Sequence of chain 1.B:
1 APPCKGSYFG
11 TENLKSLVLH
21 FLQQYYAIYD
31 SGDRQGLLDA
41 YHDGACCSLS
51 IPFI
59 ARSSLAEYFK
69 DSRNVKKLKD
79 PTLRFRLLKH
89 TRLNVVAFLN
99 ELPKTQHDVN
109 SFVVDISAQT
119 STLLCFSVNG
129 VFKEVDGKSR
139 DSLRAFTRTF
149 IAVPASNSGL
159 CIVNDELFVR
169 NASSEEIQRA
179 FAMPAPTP

Binding-site contacts:
Ligand atom CA contacts residue THR118 of chain 1.B at 3.4 Å.
Ligand atom CE1 contacts residue THR120 of chain 1.B at 3.6 Å.
Ligand atom C contacts residue SER119 of chain 1.B at 3.5 Å.
Ligand atom N contacts residue GLN117 of chain 1.B at 4.2 Å.
Ligand atom CE1 contacts residue LEU121 of chain 1.B at 3.4 Å (hydrophobic).
Ligand atom CD1 contacts residue LEU121 of chain 1.B at 3.5 Å (hydrophobic).
Ligand atom CA contacts residue SER119 of chain 1.B at 3.8 Å.
Ligand atom CZ contacts residue VAL151 of chain 1.B at 3.2 Å (hydrophobic).
Ligand atom CE1 contacts residue PRO152 of chain 1.B at 3.5 Å (hydrophobic).
Ligand atom C contacts residue THR118 of chain 1.B at 3.8 Å.
Ligand atom N contacts residue PRO152 of chain 1.B at 3.5 Å.
Ligand atom CD1 contacts residue PRO152 of chain 1.B at 4.0 Å (hydrophobic).
Ligand atom CD1 contacts residue SER119 of chain 1.B at 4.0 Å.
Ligand atom CZ contacts residue PRO152 of chain 1.B at 3.0 Å (hydrophobic).
Ligand atom CE2 contacts residue VAL151 of chain 1.B at 4.0 Å (hydrophobic).
Ligand atom CB contacts residue THR118 of chain 1.B at 4.0 Å.
Ligand atom O contacts residue SER119 of chain 1.B at 2.9 Å.
Ligand atom O contacts residue SER119 of chain 1.B at 3.6 Å.
Ligand atom O contacts residue THR118 of chain 1.B at 3.7 Å.
Ligand atom CE1 contacts residue ALA150 of chain 1.B at 3.4 Å (hydrophobic).
Ligand atom N contacts residue SER119 of chain 1.B at 2.5 Å (h-bond).
Ligand atom C contacts residue GLN117 of chain 1.B at 3.4 Å.
Ligand atom N contacts residue GLN117 of chain 1.B at 4.0 Å.
Ligand atom C contacts residue SER119 of chain 1.B at 3.8 Å.
Ligand atom CD2 contacts residue PRO152 of chain 1.B at 4.1 Å (hydrophobic).
Ligand atom CA contacts residue SER119 of chain 1.B at 3.1 Å.
Ligand atom CD1 contacts residue THR118 of chain 1.B at 3.7 Å.
Ligand atom CB contacts residue GLN117 of chain 1.B at 4.0 Å.
Ligand atom CE1 contacts residue LEU122 of chain 1.B at 3.6 Å (hydrophobic).
Ligand atom CZ contacts residue LEU158 of chain 1.B at 4.0 Å (hydrophobic).
Ligand atom CE2 contacts residue LEU158 of chain 1.B at 3.2 Å (hydrophobic).
Ligand atom CZ contacts residue LEU122 of chain 1.B at 3.9 Å (hydrophobic).
Ligand atom CA contacts residue PRO152 of chain 1.B at 3.4 Å (hydrophobic).
Ligand atom CE1 contacts residue VAL151 of chain 1.B at 4.0 Å (hydrophobic).
Ligand atom CZ contacts residue ALA150 of chain 1.B at 3.4 Å (hydrophobic).
Ligand atom CE2 contacts residue PRO152 of chain 1.B at 3.5 Å (hydrophobic).
Ligand atom O contacts residue GLN117 of chain 1.B at 2.5 Å (h-bond).
Ligand atom CD2 contacts residue LEU158 of chain 1.B at 4.0 Å (hydrophobic).
Ligand atom N contacts residue THR118 of chain 1.B at 3.7 Å.
Ligand atom CD1 contacts residue LEU122 of chain 1.B at 3.8 Å (hydrophobic).

A protein and the small-molecule ligand that binds it are described below.
Small molecule (SMILES): NC(=O)CC[C@H](NC(=O)CNC(=O)[C@H](Cc1ccccc1)NC(=O)CNC(=O)[C@@H]1CCCN1)C(=O)NCC=O